Binding-site contacts:
Ligand atom O6 contacts residue ARG344 of chain 1.A at 4.4 Å.
Ligand atom O5 contacts residue TYR155 of chain 1.A at 3.1 Å.
Ligand atom C6 contacts residue TYR155 of chain 1.A at 3.8 Å (hydrophobic).
Ligand atom C3 contacts residue TYR155 of chain 1.A at 4.3 Å (hydrophobic).
Ligand atom O4 contacts residue TYR155 of chain 1.A at 4.1 Å.
Ligand atom O2 contacts residue MET330 of chain 1.A at 4.0 Å.
Ligand atom C4 contacts residue TYR155 of chain 1.A at 3.8 Å (hydrophobic).
Ligand atom O4 contacts residue TRP340 of chain 1.A at 4.3 Å.
Ligand atom C2 contacts residue TRP340 of chain 1.A at 4.2 Å (hydrophobic).
Ligand atom O6 contacts residue TRP340 of chain 1.A at 4.1 Å.
Ligand atom C5 contacts residue GLU153 of chain 1.A at 4.0 Å.
Ligand atom O5 contacts residue PHE156 of chain 1.A at 4.3 Å.
Ligand atom C3 contacts residue TRP340 of chain 1.A at 4.4 Å (hydrophobic).
Ligand atom C1 contacts residue TRP340 of chain 1.A at 4.4 Å (hydrophobic).
Ligand atom C6 contacts residue ARG344 of chain 1.A at 4.2 Å.
Ligand atom O6 contacts residue PHE156 of chain 1.A at 3.8 Å.
Ligand atom C2 contacts residue TRP230 of chain 1.A at 4.0 Å (hydrophobic).
Ligand atom C5 contacts residue TRP340 of chain 1.A at 4.3 Å (hydrophobic).
Ligand atom C1 contacts residue MET330 of chain 1.A at 4.3 Å (hydrophobic).
Ligand atom C1 contacts residue TRP230 of chain 1.A at 3.7 Å (hydrophobic).
Ligand atom O4 contacts residue ARG344 of chain 1.A at 4.1 Å.
Ligand atom O2 contacts residue GLU111 of chain 1.A at 3.8 Å.
Ligand atom C6 contacts residue GLU153 of chain 1.A at 3.4 Å.
Ligand atom O3 contacts residue TYR155 of chain 1.A at 3.9 Å.
Ligand atom C1 contacts residue TYR155 of chain 1.A at 3.5 Å (hydrophobic).
Ligand atom O6 contacts residue TYR155 of chain 1.A at 3.0 Å (h-bond).
Ligand atom C6 contacts residue TRP340 of chain 1.A at 3.4 Å (hydrophobic).
Ligand atom O3 contacts residue MET330 of chain 1.A at 4.3 Å.
Ligand atom O5 contacts residue TRP340 of chain 1.A at 3.8 Å.
Ligand atom O2 contacts residue TRP230 of chain 1.A at 3.9 Å.
Ligand atom C6 contacts residue PRO154 of chain 1.A at 3.9 Å (hydrophobic).
Ligand atom C5 contacts residue TYR155 of chain 1.A at 3.9 Å (hydrophobic).
Ligand atom C2 contacts residue TYR155 of chain 1.A at 4.0 Å (hydrophobic).
Ligand atom O5 contacts residue TRP230 of chain 1.A at 4.0 Å.
Ligand atom O6 contacts residue GLU153 of chain 1.A at 2.7 Å (salt-bridge).
Ligand atom C4 contacts residue TRP340 of chain 1.A at 3.8 Å (hydrophobic).
Ligand atom O6 contacts residue PRO154 of chain 1.A at 3.5 Å.
Ligand atom C6 contacts residue PHE156 of chain 1.A at 3.6 Å (hydrophobic).
Ligand atom O3 contacts residue TRP340 of chain 1.A at 4.2 Å.
Ligand atom C2 contacts residue MET330 of chain 1.A at 4.0 Å (hydrophobic).

A protein and the small-molecule ligand that binds it are described below.
Small molecule (SMILES): OC[C@H]1O[C@H](O[C@H]2[C@H](O)[C@@H](O)[C@@H](O)O[C@@H]2CO)[C@H](O)[C@@H](O)[C@@H]1O

Sequence of chain 1.A:
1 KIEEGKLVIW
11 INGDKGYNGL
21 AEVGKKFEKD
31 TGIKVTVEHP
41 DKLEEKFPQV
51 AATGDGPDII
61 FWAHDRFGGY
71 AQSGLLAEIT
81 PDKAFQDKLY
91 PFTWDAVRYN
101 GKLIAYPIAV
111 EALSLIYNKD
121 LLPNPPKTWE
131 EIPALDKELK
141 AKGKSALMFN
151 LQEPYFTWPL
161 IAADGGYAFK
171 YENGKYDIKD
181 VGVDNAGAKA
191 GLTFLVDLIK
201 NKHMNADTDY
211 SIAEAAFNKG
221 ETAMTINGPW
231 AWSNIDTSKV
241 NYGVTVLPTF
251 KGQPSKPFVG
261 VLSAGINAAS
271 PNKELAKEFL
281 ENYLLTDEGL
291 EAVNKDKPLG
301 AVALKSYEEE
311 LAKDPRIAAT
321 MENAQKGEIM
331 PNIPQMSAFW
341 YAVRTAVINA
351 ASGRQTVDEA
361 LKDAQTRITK